This protein binds this small molecule.
Small molecule (SMILES): OC[C@H]1O[C@@H](O)[C@H](O)[C@H](O)[C@@H]1O

Binding-site contacts:
Ligand atom C6 contacts residue ASN38 of chain 1.B at 3.8 Å.
Ligand atom O6 contacts residue ASN38 of chain 1.B at 3.0 Å (h-bond).
Ligand atom O3 contacts residue GLN270 of chain 1.B at 4.0 Å.
Ligand atom C4 contacts residue TYR40 of chain 1.B at 4.0 Å (hydrophobic).
Ligand atom C2 contacts residue GLN270 of chain 1.B at 4.2 Å.
Ligand atom O1 contacts residue VAL117 of chain 1.B at 3.6 Å.
Ligand atom C6 contacts residue ASN224 of chain 1.B at 4.1 Å.
Ligand atom O3 contacts residue ASP250 of chain 1.B at 2.6 Å (salt-bridge).
Ligand atom C3 contacts residue ASP250 of chain 1.B at 3.4 Å.
Ligand atom O2 contacts residue ASP116 of chain 1.B at 3.0 Å (salt-bridge).
Ligand atom O5 contacts residue ASP116 of chain 1.B at 4.2 Å.
Ligand atom C2 contacts residue ARG174 of chain 1.B at 3.5 Å.
Ligand atom C1 contacts residue ASP116 of chain 1.B at 3.7 Å.
Ligand atom O4 contacts residue TYR40 of chain 1.B at 3.8 Å.
Ligand atom O6 contacts residue GLU67 of chain 1.B at 3.1 Å (salt-bridge).
Ligand atom O4 contacts residue ASP250 of chain 1.B at 3.0 Å (salt-bridge).
Ligand atom O2 contacts residue ASN170 of chain 1.B at 3.6 Å.
Ligand atom O2 contacts residue GLN270 of chain 1.B at 3.2 Å (h-bond).
Ligand atom C6 contacts residue GLU67 of chain 1.B at 3.9 Å.
Ligand atom O1 contacts residue ASN170 of chain 1.B at 2.9 Å (h-bond).
Ligand atom C4 contacts residue ASP250 of chain 1.B at 4.2 Å.
Ligand atom O2 contacts residue ARG174 of chain 1.B at 2.5 Å (salt-bridge).
Ligand atom C1 contacts residue LYS34 of chain 1.B at 4.1 Å.
Ligand atom C2 contacts residue TYR40 of chain 1.B at 4.2 Å (hydrophobic).
Ligand atom C6 contacts residue TRP198 of chain 1.B at 3.4 Å (hydrophobic).
Ligand atom C2 contacts residue ASP116 of chain 1.B at 3.3 Å.
Ligand atom C3 contacts residue GLN270 of chain 1.B at 4.1 Å.
Ligand atom O3 contacts residue ARG174 of chain 1.B at 3.0 Å (salt-bridge).
Ligand atom C1 contacts residue ASN170 of chain 1.B at 3.9 Å.
Ligand atom O5 contacts residue LYS34 of chain 1.B at 3.5 Å (salt-bridge).
Ligand atom C5 contacts residue TRP198 of chain 1.B at 4.0 Å (hydrophobic).
Ligand atom O4 contacts residue ASN224 of chain 1.B at 3.8 Å.
Ligand atom O1 contacts residue ASP116 of chain 1.B at 2.8 Å (salt-bridge).
Ligand atom O6 contacts residue PHE41 of chain 1.B at 3.5 Å.
Ligand atom C3 contacts residue TYR40 of chain 1.B at 3.8 Å (hydrophobic).
Ligand atom C3 contacts residue ARG174 of chain 1.B at 3.9 Å.
Ligand atom C1 contacts residue ARG174 of chain 1.B at 3.7 Å.
Ligand atom O4 contacts residue ASN38 of chain 1.B at 2.9 Å (h-bond).
Ligand atom O1 contacts residue LYS34 of chain 1.B at 3.5 Å (salt-bridge).
Ligand atom C4 contacts residue ASN38 of chain 1.B at 3.6 Å.

Sequence of chain 1.B:
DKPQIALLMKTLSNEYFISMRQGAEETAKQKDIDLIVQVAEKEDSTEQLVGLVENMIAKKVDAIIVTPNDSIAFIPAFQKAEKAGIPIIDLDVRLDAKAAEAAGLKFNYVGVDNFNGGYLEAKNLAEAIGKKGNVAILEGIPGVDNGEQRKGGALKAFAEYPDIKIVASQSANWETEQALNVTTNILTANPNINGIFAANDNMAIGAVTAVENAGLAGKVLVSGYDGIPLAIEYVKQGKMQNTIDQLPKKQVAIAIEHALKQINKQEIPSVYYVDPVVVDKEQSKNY